Sequence of chain 2.C:
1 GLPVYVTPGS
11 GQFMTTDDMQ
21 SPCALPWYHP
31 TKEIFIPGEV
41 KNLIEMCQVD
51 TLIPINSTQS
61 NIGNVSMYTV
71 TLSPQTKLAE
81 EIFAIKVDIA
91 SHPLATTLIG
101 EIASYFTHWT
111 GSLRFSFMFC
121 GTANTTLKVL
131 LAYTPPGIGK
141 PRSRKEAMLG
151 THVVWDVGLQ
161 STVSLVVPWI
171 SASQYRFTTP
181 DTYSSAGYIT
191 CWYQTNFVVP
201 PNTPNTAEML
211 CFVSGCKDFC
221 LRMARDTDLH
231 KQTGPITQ

Sequence of chain 2.A:
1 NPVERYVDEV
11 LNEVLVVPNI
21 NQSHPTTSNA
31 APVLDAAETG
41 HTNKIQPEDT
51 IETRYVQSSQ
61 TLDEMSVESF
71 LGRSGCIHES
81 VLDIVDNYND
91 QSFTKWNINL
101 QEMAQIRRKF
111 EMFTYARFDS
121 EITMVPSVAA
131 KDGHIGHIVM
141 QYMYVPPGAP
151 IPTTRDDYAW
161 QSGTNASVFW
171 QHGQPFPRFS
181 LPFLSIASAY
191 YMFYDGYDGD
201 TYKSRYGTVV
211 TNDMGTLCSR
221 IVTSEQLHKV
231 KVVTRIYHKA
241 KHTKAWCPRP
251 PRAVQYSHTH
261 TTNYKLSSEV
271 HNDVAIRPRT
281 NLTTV

Binding-site contacts:
Ligand atom C5B contacts residue LEU181 of chain 2.A at 3.3 Å (hydrophobic).
Ligand atom CM6 contacts residue TYR144 of chain 2.A at 3.7 Å (hydrophobic).
Ligand atom C1A contacts residue PHE179 of chain 2.A at 3.5 Å (hydrophobic).
Ligand atom C6B contacts residue ILE98 of chain 2.A at 3.6 Å (hydrophobic).
Ligand atom C4A contacts residue TYR144 of chain 2.A at 3.8 Å (hydrophobic).
Ligand atom CM4 contacts residue VAL168 of chain 2.A at 3.5 Å (hydrophobic).
Ligand atom O1B contacts residue ILE98 of chain 2.A at 2.9 Å.
Ligand atom CM6 contacts residue LEU184 of chain 2.A at 3.4 Å (hydrophobic).
Ligand atom CM6 contacts residue LEU181 of chain 2.A at 3.7 Å (hydrophobic).
Ligand atom C2A contacts residue PHE179 of chain 2.A at 3.3 Å (hydrophobic).
Ligand atom C2A contacts residue TYR144 of chain 2.A at 3.7 Å (hydrophobic).
Ligand atom N2 contacts residue LEU100 of chain 2.A at 3.8 Å.
Ligand atom C6B contacts residue LEU181 of chain 2.A at 3.3 Å (hydrophobic).
Ligand atom CM4 contacts residue TYR142 of chain 2.A at 3.1 Å (hydrophobic).
Ligand atom N3A contacts residue LEU217 of chain 2.A at 3.4 Å.
Ligand atom N3A contacts residue PHE179 of chain 2.A at 3.0 Å.
Ligand atom CM2 contacts residue ILE236 of chain 2.A at 4.0 Å (hydrophobic).
Ligand atom O5A contacts residue PHE179 of chain 2.A at 3.7 Å.
Ligand atom C4A contacts residue PHE179 of chain 2.A at 3.3 Å (hydrophobic).
Ligand atom C1A contacts residue TYR144 of chain 2.A at 3.1 Å (hydrophobic).
Ligand atom C1C contacts residue MET214 of chain 2.A at 3.7 Å (hydrophobic).
Ligand atom CM3 contacts residue TYR190 of chain 2.A at 3.9 Å (hydrophobic).
Ligand atom C4B contacts residue PHE179 of chain 2.A at 3.9 Å (hydrophobic).
Ligand atom C1B contacts residue ILE98 of chain 2.A at 3.6 Å (hydrophobic).
Ligand atom CM2 contacts residue ILE122 of chain 2.A at 3.7 Å (hydrophobic).
Ligand atom C5B contacts residue TYR144 of chain 2.A at 3.6 Å (hydrophobic).
Ligand atom O1 contacts residue LEU100 of chain 2.A at 4.0 Å.
Ligand atom C2B contacts residue ILE122 of chain 2.A at 3.9 Å (hydrophobic).
Ligand atom O5A contacts residue TYR144 of chain 2.A at 3.1 Å.
Ligand atom O1 contacts residue MET214 of chain 2.A at 3.2 Å.
Ligand atom O5A contacts residue ALA166 of chain 2.A at 3.9 Å.
Ligand atom N2 contacts residue MET214 of chain 2.A at 3.8 Å.
Ligand atom C2C contacts residue ILE98 of chain 2.A at 4.0 Å (hydrophobic).
Ligand atom C4B contacts residue LEU181 of chain 2.A at 3.8 Å (hydrophobic).
Ligand atom C1B contacts residue LEU181 of chain 2.A at 3.8 Å (hydrophobic).
Ligand atom CM4 contacts residue PHE179 of chain 2.A at 3.9 Å (hydrophobic).
Ligand atom C5 contacts residue MET214 of chain 2.A at 3.6 Å (hydrophobic).
Ligand atom C4 contacts residue TYR190 of chain 2.A at 3.8 Å (hydrophobic).
Ligand atom C2B contacts residue ILE98 of chain 2.A at 3.9 Å (hydrophobic).
Ligand atom C3 contacts residue LEU100 of chain 2.A at 3.9 Å (hydrophobic).

A protein and the small-molecule ligand that binds it are described below.
Small molecule (SMILES): Cc1cc(CCCOc2c(C)cc(-c3coc(C)n3)cc2C)on1